Sequence of chain 1.C:
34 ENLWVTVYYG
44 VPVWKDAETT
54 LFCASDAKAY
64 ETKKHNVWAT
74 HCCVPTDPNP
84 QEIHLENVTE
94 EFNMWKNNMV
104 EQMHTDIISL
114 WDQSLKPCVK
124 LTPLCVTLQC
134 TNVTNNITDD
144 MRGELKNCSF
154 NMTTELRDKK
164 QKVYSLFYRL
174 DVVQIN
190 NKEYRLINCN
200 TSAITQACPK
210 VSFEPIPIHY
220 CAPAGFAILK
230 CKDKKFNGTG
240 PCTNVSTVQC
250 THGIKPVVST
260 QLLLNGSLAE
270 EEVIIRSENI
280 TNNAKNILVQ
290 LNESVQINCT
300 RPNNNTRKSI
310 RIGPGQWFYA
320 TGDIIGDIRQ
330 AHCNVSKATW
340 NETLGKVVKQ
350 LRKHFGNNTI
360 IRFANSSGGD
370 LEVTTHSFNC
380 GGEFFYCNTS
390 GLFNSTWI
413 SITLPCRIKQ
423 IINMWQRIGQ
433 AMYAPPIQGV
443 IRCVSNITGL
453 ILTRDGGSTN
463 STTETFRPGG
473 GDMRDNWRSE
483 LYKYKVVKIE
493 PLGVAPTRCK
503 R

Binding-site contacts:
Ligand atom O5 contacts residue NAG1 of chain 1.JA at 3.6 Å.
Ligand atom C3 contacts residue ASN264 of chain 1.C at 3.9 Å.
Ligand atom C8 contacts residue SER447 of chain 1.C at 4.0 Å.
Ligand atom O7 contacts residue VAL256 of chain 1.C at 4.1 Å.
Ligand atom O5 contacts residue ASN264 of chain 1.C at 2.4 Å (h-bond).
Ligand atom O6 contacts residue GLY380 of chain 1.C at 3.8 Å.
Ligand atom C7 contacts residue ASN264 of chain 1.C at 3.8 Å.
Ligand atom C5 contacts residue ASN264 of chain 1.C at 3.8 Å.
Ligand atom O7 contacts residue ASN264 of chain 1.C at 4.1 Å.
Ligand atom O3 contacts residue PRO208 of chain 1.C at 4.0 Å.
Ligand atom C8 contacts residue ASN378 of chain 1.C at 4.0 Å.
Ligand atom O7 contacts residue VAL446 of chain 1.C at 3.6 Å (h-bond).
Ligand atom O7 contacts residue CYS445 of chain 1.C at 4.1 Å.
Ligand atom C5 contacts residue NAG1 of chain 1.JA at 4.0 Å.
Ligand atom O7 contacts residue ARG444 of chain 1.C at 4.0 Å.
Ligand atom C8 contacts residue VAL446 of chain 1.C at 4.3 Å (hydrophobic).
Ligand atom C6 contacts residue NAG1 of chain 1.JA at 4.0 Å.
Ligand atom O3 contacts residue CYS379 of chain 1.C at 3.2 Å (h-bond).
Ligand atom C2 contacts residue ASN264 of chain 1.C at 2.5 Å.
Ligand atom C3 contacts residue SER447 of chain 1.C at 3.8 Å.
Ligand atom C8 contacts residue LEU263 of chain 1.C at 3.5 Å (hydrophobic).
Ligand atom C1 contacts residue VAL446 of chain 1.C at 4.2 Å (hydrophobic).
Ligand atom O4 contacts residue ILE439 of chain 1.C at 3.7 Å.
Ligand atom O7 contacts residue PRO214 of chain 1.C at 3.7 Å.
Ligand atom C7 contacts residue SER447 of chain 1.C at 3.9 Å.
Ligand atom C1 contacts residue ASN264 of chain 1.C at 1.5 Å.
Ligand atom C1 contacts residue SER447 of chain 1.C at 3.9 Å.
Ligand atom N2 contacts residue ASN264 of chain 1.C at 3.0 Å (h-bond).
Ligand atom C8 contacts residue VAL256 of chain 1.C at 3.9 Å (hydrophobic).
Ligand atom O4 contacts residue LYS66 of chain 1.C at 3.9 Å.
Ligand atom O4 contacts residue VAL446 of chain 1.C at 4.1 Å.
Ligand atom N2 contacts residue SER447 of chain 1.C at 3.0 Å (h-bond).
Ligand atom C2 contacts residue SER447 of chain 1.C at 3.8 Å.
Ligand atom C3 contacts residue VAL446 of chain 1.C at 4.1 Å (hydrophobic).
Ligand atom C7 contacts residue VAL256 of chain 1.C at 4.2 Å (hydrophobic).
Ligand atom C4 contacts residue VAL446 of chain 1.C at 4.2 Å (hydrophobic).
Ligand atom C5 contacts residue VAL446 of chain 1.C at 3.6 Å (hydrophobic).
Ligand atom C8 contacts residue PHE377 of chain 1.C at 3.8 Å (hydrophobic).
Ligand atom C1 contacts residue NAG1 of chain 1.JA at 4.2 Å.
Ligand atom O6 contacts residue LYS66 of chain 1.C at 4.1 Å.

The protein below binds the small molecule below.
Small molecule (SMILES): CC(=O)N[C@H]1[C@H](O[C@H]2[C@H](O)[C@@H](NC(C)=O)CO[C@@H]2CO)O[C@H](CO)[C@@H](O[C@@H]2O[C@H](CO[C@H]3O[C@H](CO)[C@@H](O)[C@H](O)[C@@H]3O)[C@@H](O)[C@H](O[C@H]3O[C@H](CO)[C@@H](O)[C@H](O)[C@@H]3O[C@H]3O[C@H](CO)[C@@H](O)[C@H](O)[C@@H]3O)[C@@H]2O)[C@@H]1O